Sequence of chain 32.B:
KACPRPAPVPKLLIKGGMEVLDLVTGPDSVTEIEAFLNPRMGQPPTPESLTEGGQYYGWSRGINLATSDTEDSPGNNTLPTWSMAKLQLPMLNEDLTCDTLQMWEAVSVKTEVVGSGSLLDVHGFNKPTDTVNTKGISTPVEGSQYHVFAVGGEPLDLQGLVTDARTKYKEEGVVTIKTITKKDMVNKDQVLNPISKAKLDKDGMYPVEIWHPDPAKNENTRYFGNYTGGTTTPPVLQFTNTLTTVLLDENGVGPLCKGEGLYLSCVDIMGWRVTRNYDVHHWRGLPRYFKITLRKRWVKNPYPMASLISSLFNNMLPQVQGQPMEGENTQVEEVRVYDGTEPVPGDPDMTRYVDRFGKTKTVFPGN

A protein and the small-molecule ligand that binds it are described below.
Small molecule (SMILES): CC(=O)N[C@H]1[C@H]([C@H](O)[C@H](O)CO)O[C@@](O[C@H]2[C@@H](O)[C@@H](CO)O[C@@H](O[C@H]3[C@H](O)[C@@H](O)[C@H](O)O[C@@H]3CO)[C@@H]2O)(C(=O)O)C[C@@H]1O

Sequence of chain 32.A:
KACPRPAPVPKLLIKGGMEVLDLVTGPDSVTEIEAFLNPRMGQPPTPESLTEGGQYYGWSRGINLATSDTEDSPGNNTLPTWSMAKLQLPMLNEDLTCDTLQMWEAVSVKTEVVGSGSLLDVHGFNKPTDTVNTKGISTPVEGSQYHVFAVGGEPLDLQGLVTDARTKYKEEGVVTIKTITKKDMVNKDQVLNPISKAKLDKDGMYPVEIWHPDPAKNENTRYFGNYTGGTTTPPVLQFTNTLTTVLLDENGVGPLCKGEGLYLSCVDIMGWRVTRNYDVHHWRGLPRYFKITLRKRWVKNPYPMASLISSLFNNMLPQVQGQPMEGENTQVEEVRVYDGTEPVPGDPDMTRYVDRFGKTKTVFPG

Binding-site contacts:
Ligand atom C1 contacts residue ARG77 of chain 32.A at 3.5 Å.
Ligand atom C2 contacts residue GLY78 of chain 32.A at 4.1 Å.
Ligand atom O1A contacts residue ARG77 of chain 32.A at 3.1 Å.
Ligand atom C6 contacts residue TYR72 of chain 32.A at 3.9 Å (hydrophobic).
Ligand atom C5 contacts residue TYR72 of chain 32.A at 3.7 Å (hydrophobic).
Ligand atom O4 contacts residue HIS298 of chain 32.A at 2.7 Å (h-bond).
Ligand atom C1 contacts residue TYR72 of chain 32.A at 4.1 Å (hydrophobic).
Ligand atom O4 contacts residue ASN80 of chain 32.A at 4.1 Å.
Ligand atom C1 contacts residue GLY78 of chain 32.A at 4.2 Å.
Ligand atom O1A contacts residue GLY78 of chain 32.A at 3.4 Å (h-bond).
Ligand atom C4 contacts residue TYR72 of chain 32.A at 3.7 Å (hydrophobic).
Ligand atom C10 contacts residue TYR72 of chain 32.A at 3.8 Å (hydrophobic).
Ligand atom C4 contacts residue VAL296 of chain 32.A at 4.2 Å (hydrophobic).
Ligand atom O8 contacts residue ARG77 of chain 32.A at 3.3 Å (salt-bridge).
Ligand atom O8 contacts residue TYR72 of chain 32.A at 3.9 Å.
Ligand atom O10 contacts residue ASN293 of chain 32.A at 4.3 Å.
Ligand atom C4 contacts residue HIS298 of chain 32.A at 3.6 Å.
Ligand atom C6 contacts residue ASN93 of chain 32.A at 3.1 Å.
Ligand atom O4 contacts residue GLY78 of chain 32.A at 3.3 Å.
Ligand atom C3 contacts residue VAL296 of chain 32.A at 3.4 Å (hydrophobic).
Ligand atom O4 contacts residue THR291 of chain 32.A at 3.5 Å.
Ligand atom O1B contacts residue ARG77 of chain 32.A at 3.0 Å (salt-bridge).
Ligand atom O4 contacts residue VAL296 of chain 32.A at 3.7 Å.
Ligand atom O4 contacts residue ILE79 of chain 32.A at 3.7 Å.
Ligand atom C5 contacts residue ASN93 of chain 32.A at 3.6 Å.
Ligand atom C4 contacts residue GLY78 of chain 32.A at 3.6 Å.
Ligand atom C11 contacts residue ASP85 of chain 32.B at 3.5 Å.
Ligand atom O4 contacts residue TYR72 of chain 32.A at 4.2 Å.
Ligand atom O1B contacts residue TYR72 of chain 32.A at 4.1 Å.
Ligand atom O1A contacts residue TYR72 of chain 32.A at 3.7 Å.
Ligand atom C3 contacts residue GLY78 of chain 32.A at 4.2 Å.
Ligand atom C11 contacts residue TYR72 of chain 32.A at 3.9 Å (hydrophobic).
Ligand atom C3 contacts residue HIS298 of chain 32.A at 4.1 Å.
Ligand atom O3 contacts residue GLY78 of chain 32.A at 3.6 Å.
Ligand atom C6 contacts residue THR94 of chain 32.A at 3.9 Å.
Ligand atom C4 contacts residue ARG77 of chain 32.A at 4.3 Å.
Ligand atom N5 contacts residue TYR72 of chain 32.A at 2.9 Å (h-bond).
Ligand atom C3 contacts residue ARG77 of chain 32.A at 3.8 Å.
Ligand atom O6 contacts residue ASN93 of chain 32.A at 2.9 Å (h-bond).
Ligand atom C3 contacts residue GLY78 of chain 32.A at 3.7 Å.